The small molecule below binds the protein below.
Small molecule (SMILES): O=c1[nH]cnc2c(Sc3ccc(Br)cc3/C=C/P(=O)(O)O)c[nH]c12

Sequence of chain 1.C:
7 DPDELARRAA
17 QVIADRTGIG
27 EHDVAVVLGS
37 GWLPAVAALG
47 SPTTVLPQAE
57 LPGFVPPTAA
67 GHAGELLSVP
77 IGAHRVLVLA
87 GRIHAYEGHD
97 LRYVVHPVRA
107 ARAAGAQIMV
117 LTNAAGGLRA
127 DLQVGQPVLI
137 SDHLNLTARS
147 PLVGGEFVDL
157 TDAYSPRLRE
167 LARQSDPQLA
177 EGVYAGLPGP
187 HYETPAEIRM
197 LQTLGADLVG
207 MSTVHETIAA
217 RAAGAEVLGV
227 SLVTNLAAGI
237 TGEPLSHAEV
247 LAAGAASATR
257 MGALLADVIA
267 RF

Sequence of chain 1.B:
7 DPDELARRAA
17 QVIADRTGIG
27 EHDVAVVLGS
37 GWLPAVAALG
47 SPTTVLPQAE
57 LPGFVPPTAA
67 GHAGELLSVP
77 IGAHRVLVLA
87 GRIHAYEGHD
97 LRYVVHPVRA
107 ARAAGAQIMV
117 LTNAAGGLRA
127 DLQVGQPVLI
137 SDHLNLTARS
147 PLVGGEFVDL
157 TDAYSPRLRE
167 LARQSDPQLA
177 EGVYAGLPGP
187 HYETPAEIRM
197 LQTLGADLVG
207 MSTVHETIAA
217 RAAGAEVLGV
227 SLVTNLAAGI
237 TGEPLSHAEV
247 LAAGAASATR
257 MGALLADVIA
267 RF

Binding-site contacts:
Ligand atom N1 contacts residue GLU189 of chain 1.B at 2.6 Å (salt-bridge).
Ligand atom C14 contacts residue HIS90 of chain 1.B at 3.3 Å.
Ligand atom N3 contacts residue THR230 of chain 1.B at 3.4 Å (h-bond).
Ligand atom O2 contacts residue ASN119 of chain 1.B at 3.3 Å.
Ligand atom P1 contacts residue SER36 of chain 1.B at 3.4 Å.
Ligand atom N3 contacts residue ASN231 of chain 1.B at 2.8 Å (h-bond).
Ligand atom O1 contacts residue ARG88 of chain 1.B at 3.6 Å (salt-bridge).
Ligand atom C6 contacts residue THR230 of chain 1.B at 3.2 Å.
Ligand atom C6 contacts residue ALA121 of chain 1.B at 3.6 Å (hydrophobic).
Ligand atom N2 contacts residue GLY206 of chain 1.B at 3.5 Å.
Ligand atom C2 contacts residue GLU189 of chain 1.B at 3.1 Å.
Ligand atom N2 contacts residue MET207 of chain 1.B at 3.5 Å.
Ligand atom O2 contacts residue ALA120 of chain 1.B at 2.9 Å (h-bond).
Ligand atom P1 contacts residue ARG88 of chain 1.B at 3.5 Å.
Ligand atom O1 contacts residue SER208 of chain 1.B at 2.6 Å (h-bond).
Ligand atom C10 contacts residue MET207 of chain 1.B at 3.5 Å (hydrophobic).
Ligand atom O3 contacts residue HIS90 of chain 1.B at 2.4 Å (h-bond).
Ligand atom C9 contacts residue TYR92 of chain 1.B at 3.6 Å (hydrophobic).
Ligand atom C1 contacts residue GLU189 of chain 1.B at 3.6 Å.
Ligand atom O3 contacts residue SER36 of chain 1.B at 3.6 Å (h-bond).
Ligand atom C4 contacts residue TYR188 of chain 1.B at 3.4 Å (hydrophobic).
Ligand atom C12 contacts residue TYR188 of chain 1.B at 3.6 Å (hydrophobic).
Ligand atom N1 contacts residue VAL205 of chain 1.B at 3.4 Å.
Ligand atom S1 contacts residue ALA120 of chain 1.B at 3.3 Å (h-bond).
Ligand atom C14 contacts residue SER36 of chain 1.B at 2.9 Å.
Ligand atom O4 contacts residue GLY122 of chain 1.B at 3.6 Å.
Ligand atom N3 contacts residue GLY122 of chain 1.B at 3.2 Å (h-bond).
Ligand atom O3 contacts residue ARG88 of chain 1.B at 2.8 Å (salt-bridge).
Ligand atom O4 contacts residue ASN231 of chain 1.B at 3.0 Å (h-bond).
Ligand atom C4 contacts residue GLY122 of chain 1.B at 3.4 Å.
Ligand atom N3 contacts residue ALA121 of chain 1.B at 3.5 Å.
Ligand atom C11 contacts residue MET207 of chain 1.B at 3.5 Å (hydrophobic).
Ligand atom N2 contacts residue VAL205 of chain 1.B at 3.6 Å (h-bond).
Ligand atom O2 contacts residue SER36 of chain 1.B at 2.9 Å (h-bond).
Ligand atom O1 contacts residue ASN119 of chain 1.B at 3.6 Å.
Ligand atom C3 contacts residue VAL205 of chain 1.B at 3.5 Å (hydrophobic).
Ligand atom C1 contacts residue TYR188 of chain 1.B at 3.4 Å (hydrophobic).
Ligand atom P1 contacts residue HIS90 of chain 1.B at 3.2 Å.
Ligand atom BR1 contacts residue PHE153 of chain 1.C at 3.4 Å.
Ligand atom N1 contacts residue TYR188 of chain 1.B at 3.6 Å.